A small-molecule ligand and the protein it binds are described below.
Small molecule (SMILES): CC(=O)N[C@H]1[C@H](O[C@H]2[C@H](O)[C@@H](NC(C)=O)CO[C@@H]2CO)O[C@H](CO)[C@@H](O)[C@@H]1O

Sequence of chain 1.B:
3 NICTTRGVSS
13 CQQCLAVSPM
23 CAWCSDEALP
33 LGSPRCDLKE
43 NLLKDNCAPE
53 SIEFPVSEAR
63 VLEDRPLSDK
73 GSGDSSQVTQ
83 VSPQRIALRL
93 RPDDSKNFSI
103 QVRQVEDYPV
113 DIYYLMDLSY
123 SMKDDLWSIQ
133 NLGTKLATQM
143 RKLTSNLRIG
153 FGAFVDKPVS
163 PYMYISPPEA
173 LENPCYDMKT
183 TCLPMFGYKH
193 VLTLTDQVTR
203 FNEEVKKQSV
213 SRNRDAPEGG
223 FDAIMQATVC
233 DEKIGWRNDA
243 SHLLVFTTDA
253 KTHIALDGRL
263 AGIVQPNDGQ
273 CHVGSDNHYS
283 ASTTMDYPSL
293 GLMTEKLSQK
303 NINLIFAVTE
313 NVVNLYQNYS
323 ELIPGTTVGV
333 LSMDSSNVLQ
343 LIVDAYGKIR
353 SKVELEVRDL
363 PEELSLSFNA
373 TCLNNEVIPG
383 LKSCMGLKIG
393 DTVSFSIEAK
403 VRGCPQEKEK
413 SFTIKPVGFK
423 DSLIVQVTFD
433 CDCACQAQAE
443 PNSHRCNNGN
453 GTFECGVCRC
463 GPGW

Binding-site contacts:
Ligand atom C7 contacts residue ASN371 of chain 1.B at 3.0 Å.
Ligand atom N2 contacts residue ASN371 of chain 1.B at 2.7 Å (h-bond).
Ligand atom C7 contacts residue GLU400 of chain 1.B at 4.4 Å.
Ligand atom C5 contacts residue ASN371 of chain 1.B at 3.6 Å.
Ligand atom C8 contacts residue GLU400 of chain 1.B at 3.5 Å.
Ligand atom C7 contacts residue SER398 of chain 1.B at 3.5 Å.
Ligand atom O5 contacts residue ASN371 of chain 1.B at 2.4 Å (h-bond).
Ligand atom O6 contacts residue PRO381 of chain 1.B at 3.3 Å.
Ligand atom C8 contacts residue ASN371 of chain 1.B at 4.2 Å.
Ligand atom O3 contacts residue GLU400 of chain 1.B at 4.5 Å.
Ligand atom C1 contacts residue ASN371 of chain 1.B at 1.4 Å.
Ligand atom C8 contacts residue SER369 of chain 1.B at 3.9 Å.
Ligand atom N2 contacts residue GLU400 of chain 1.B at 4.3 Å.
Ligand atom C4 contacts residue ASN371 of chain 1.B at 4.1 Å.
Ligand atom C2 contacts residue ASN371 of chain 1.B at 2.2 Å.
Ligand atom C3 contacts residue ASN371 of chain 1.B at 3.6 Å.
Ligand atom O7 contacts residue ASN371 of chain 1.B at 3.1 Å (h-bond).
Ligand atom C8 contacts residue ILE399 of chain 1.B at 3.6 Å (hydrophobic).
Ligand atom O7 contacts residue SER398 of chain 1.B at 2.6 Å (h-bond).
Ligand atom C8 contacts residue SER398 of chain 1.B at 3.5 Å.